This protein binds this small molecule.
Small molecule (SMILES): N[C@@H](Cc1ccccc1)C(=O)NCC=O

Binding-site contacts:
Ligand atom CB contacts residue ASN492 of chain 7.QA at 3.8 Å.
Ligand atom CD1 contacts residue ILE434 of chain 7.QA at 4.1 Å (hydrophobic).
Ligand atom C contacts residue ARG442 of chain 7.QA at 4.4 Å.
Ligand atom CD2 contacts residue ARG442 of chain 7.QA at 3.5 Å.
Ligand atom CE1 contacts residue ILE434 of chain 7.QA at 3.9 Å (hydrophobic).
Ligand atom CB contacts residue PHE496 of chain 7.QA at 3.9 Å (hydrophobic).
Ligand atom CD1 contacts residue ASN492 of chain 7.QA at 3.9 Å.
Ligand atom N contacts residue SER491 of chain 7.QA at 4.1 Å.
Ligand atom CE1 contacts residue PHE496 of chain 7.QA at 3.6 Å (hydrophobic).
Ligand atom CA contacts residue ARG442 of chain 7.QA at 3.6 Å.
Ligand atom N contacts residue ARG442 of chain 7.QA at 4.2 Å.
Ligand atom CE1 contacts residue PRO438 of chain 7.QA at 3.8 Å (hydrophobic).
Ligand atom CE2 contacts residue PRO438 of chain 7.QA at 3.7 Å (hydrophobic).
Ligand atom CG contacts residue GLY495 of chain 7.QA at 4.4 Å.
Ligand atom CB contacts residue GLY495 of chain 7.QA at 3.9 Å.
Ligand atom CE2 contacts residue ARG442 of chain 7.QA at 3.6 Å.
Ligand atom CD1 contacts residue PHE496 of chain 7.QA at 3.7 Å (hydrophobic).
Ligand atom CD2 contacts residue PRO438 of chain 7.QA at 4.4 Å (hydrophobic).
Ligand atom CA contacts residue ASN492 of chain 7.QA at 3.3 Å.
Ligand atom CG contacts residue ASN492 of chain 7.QA at 4.3 Å.
Ligand atom CG contacts residue PHE496 of chain 7.QA at 4.0 Å (hydrophobic).
Ligand atom CZ contacts residue PHE496 of chain 7.QA at 3.9 Å (hydrophobic).
Ligand atom O contacts residue ASN492 of chain 7.QA at 4.2 Å.
Ligand atom N contacts residue ASN492 of chain 7.QA at 3.3 Å (h-bond).
Ligand atom CZ contacts residue PRO438 of chain 7.QA at 3.4 Å (hydrophobic).
Ligand atom C contacts residue ASN492 of chain 7.QA at 4.0 Å.
Ligand atom CD1 contacts residue PRO438 of chain 7.QA at 4.4 Å (hydrophobic).
Ligand atom O contacts residue ARG442 of chain 7.QA at 4.3 Å.
Ligand atom O contacts residue PRO438 of chain 7.QA at 4.0 Å.

Sequence of chain 7.QA:
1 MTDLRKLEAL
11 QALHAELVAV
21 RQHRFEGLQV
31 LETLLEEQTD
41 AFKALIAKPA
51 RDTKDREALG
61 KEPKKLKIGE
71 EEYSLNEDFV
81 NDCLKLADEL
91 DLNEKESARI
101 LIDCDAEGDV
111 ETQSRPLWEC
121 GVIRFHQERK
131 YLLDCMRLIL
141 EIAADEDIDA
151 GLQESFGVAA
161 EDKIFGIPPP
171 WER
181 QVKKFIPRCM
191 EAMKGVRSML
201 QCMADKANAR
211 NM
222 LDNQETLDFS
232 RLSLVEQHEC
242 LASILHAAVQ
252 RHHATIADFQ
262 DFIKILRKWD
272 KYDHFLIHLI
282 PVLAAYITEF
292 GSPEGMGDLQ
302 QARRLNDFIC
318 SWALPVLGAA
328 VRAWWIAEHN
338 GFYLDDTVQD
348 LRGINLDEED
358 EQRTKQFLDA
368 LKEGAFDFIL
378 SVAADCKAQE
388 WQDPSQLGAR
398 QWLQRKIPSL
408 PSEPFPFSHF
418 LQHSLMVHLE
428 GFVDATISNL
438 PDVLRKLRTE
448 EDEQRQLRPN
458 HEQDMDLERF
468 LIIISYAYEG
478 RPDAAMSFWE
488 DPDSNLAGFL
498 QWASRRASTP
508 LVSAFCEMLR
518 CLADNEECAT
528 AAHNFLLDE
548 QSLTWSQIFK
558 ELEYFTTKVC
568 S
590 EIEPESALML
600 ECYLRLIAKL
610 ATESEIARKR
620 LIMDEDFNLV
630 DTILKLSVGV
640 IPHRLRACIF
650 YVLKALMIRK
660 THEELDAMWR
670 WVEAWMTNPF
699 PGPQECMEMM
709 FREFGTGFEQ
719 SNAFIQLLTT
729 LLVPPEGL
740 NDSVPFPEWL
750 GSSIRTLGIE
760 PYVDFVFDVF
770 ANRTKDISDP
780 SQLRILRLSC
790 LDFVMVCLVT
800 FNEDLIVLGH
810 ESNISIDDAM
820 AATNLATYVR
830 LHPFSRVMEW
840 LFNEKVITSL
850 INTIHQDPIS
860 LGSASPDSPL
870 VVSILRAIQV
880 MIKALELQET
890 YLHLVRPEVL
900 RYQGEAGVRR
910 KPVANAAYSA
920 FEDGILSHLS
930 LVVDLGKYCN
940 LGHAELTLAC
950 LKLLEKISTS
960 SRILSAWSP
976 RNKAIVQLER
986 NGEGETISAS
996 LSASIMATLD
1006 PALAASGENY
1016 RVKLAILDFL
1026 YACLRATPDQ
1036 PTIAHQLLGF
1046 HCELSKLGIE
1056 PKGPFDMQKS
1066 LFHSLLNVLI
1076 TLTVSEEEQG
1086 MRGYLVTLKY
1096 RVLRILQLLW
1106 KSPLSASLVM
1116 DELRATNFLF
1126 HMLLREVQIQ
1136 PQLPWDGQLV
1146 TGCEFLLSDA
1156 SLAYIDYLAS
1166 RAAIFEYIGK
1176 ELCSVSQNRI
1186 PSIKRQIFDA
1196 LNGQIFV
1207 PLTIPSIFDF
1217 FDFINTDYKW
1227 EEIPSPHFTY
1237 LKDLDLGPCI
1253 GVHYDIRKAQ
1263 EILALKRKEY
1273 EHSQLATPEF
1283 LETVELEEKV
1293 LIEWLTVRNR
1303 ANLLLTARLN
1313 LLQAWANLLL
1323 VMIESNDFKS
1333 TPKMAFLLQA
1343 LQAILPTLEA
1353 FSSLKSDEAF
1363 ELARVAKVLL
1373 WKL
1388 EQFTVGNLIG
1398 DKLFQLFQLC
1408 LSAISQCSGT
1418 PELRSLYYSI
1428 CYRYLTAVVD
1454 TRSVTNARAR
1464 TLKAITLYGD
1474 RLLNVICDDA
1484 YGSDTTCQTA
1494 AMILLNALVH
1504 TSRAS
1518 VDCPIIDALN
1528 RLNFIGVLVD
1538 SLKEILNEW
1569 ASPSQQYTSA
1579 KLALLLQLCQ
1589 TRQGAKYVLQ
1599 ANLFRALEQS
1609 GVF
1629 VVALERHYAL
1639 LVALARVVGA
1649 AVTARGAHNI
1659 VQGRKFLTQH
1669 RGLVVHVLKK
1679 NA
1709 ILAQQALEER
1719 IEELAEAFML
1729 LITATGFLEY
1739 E